Binding-site contacts:
Ligand atom CAH contacts residue YQA1 of chain 1.F at 0.8 Å.
Ligand atom OAC contacts residue HIS26 of chain 1.A at 3.1 Å (h-bond).
Ligand atom CAH contacts residue SF41 of chain 1.B at 3.2 Å.
Ligand atom OAB contacts residue GLU202 of chain 1.A at 3.0 Å (salt-bridge).
Ligand atom NAA contacts residue YQA1 of chain 1.F at 1.8 Å.
Ligand atom CAI contacts residue YQA1 of chain 1.F at 0.4 Å.
Ligand atom CAM contacts residue YQA1 of chain 1.F at 0.9 Å.
Ligand atom CAM contacts residue SF41 of chain 1.B at 3.0 Å.
Ligand atom OAG contacts residue YQA1 of chain 1.F at 1.2 Å (h-bond).
Ligand atom OAC contacts residue THR217 of chain 1.A at 2.9 Å (h-bond).
Ligand atom OAD contacts residue SER43 of chain 1.A at 2.6 Å (h-bond).
Ligand atom CAK contacts residue YQA1 of chain 1.F at 0.7 Å.
Ligand atom CAH contacts residue ASN116 of chain 1.A at 3.1 Å.
Ligand atom OAD contacts residue VAL115 of chain 1.A at 3.3 Å.
Ligand atom OAG contacts residue ASN116 of chain 1.A at 3.1 Å (h-bond).
Ligand atom NAA contacts residue SER131 of chain 1.A at 3.2 Å (h-bond).
Ligand atom OAE contacts residue YQA1 of chain 1.F at 0.7 Å.
Ligand atom CAH contacts residue GLU202 of chain 1.A at 3.3 Å.
Ligand atom OAB contacts residue YQA1 of chain 1.F at 1.7 Å.
Ligand atom OAF contacts residue YQA1 of chain 1.F at 0.1 Å (h-bond).
Ligand atom OAC contacts residue YQA1 of chain 1.F at 1.6 Å (h-bond).
Ligand atom CAL contacts residue YQA1 of chain 1.F at 0.7 Å.
Ligand atom OAG contacts residue SF41 of chain 1.B at 2.1 Å.
Ligand atom OAF contacts residue HIS26 of chain 1.A at 2.9 Å (h-bond).
Ligand atom CAN contacts residue ASN116 of chain 1.A at 3.5 Å.
Ligand atom OAD contacts residue YQA1 of chain 1.F at 1.4 Å (h-bond).
Ligand atom CAK contacts residue SER43 of chain 1.A at 3.2 Å.
Ligand atom CAM contacts residue ASN116 of chain 1.A at 3.5 Å.
Ligand atom NAA contacts residue HIS200 of chain 1.A at 3.1 Å (h-bond).
Ligand atom CAN contacts residue YQA1 of chain 1.F at 0.8 Å.
Ligand atom CAI contacts residue HIS26 of chain 1.A at 3.3 Å.
Ligand atom CAJ contacts residue THR217 of chain 1.A at 3.4 Å.
Ligand atom CAJ contacts residue YQA1 of chain 1.F at 0.8 Å.
Ligand atom OAE contacts residue THR217 of chain 1.A at 3.0 Å (h-bond).
Ligand atom OAE contacts residue HIS200 of chain 1.A at 3.2 Å (h-bond).
Ligand atom NAA contacts residue TYR114 of chain 1.A at 2.9 Å (h-bond).
Ligand atom OAB contacts residue SF41 of chain 1.B at 3.0 Å.
Ligand atom OAF contacts residue SER43 of chain 1.A at 2.8 Å (h-bond).
Ligand atom OAG contacts residue MET66 of chain 1.A at 3.4 Å.
Ligand atom CAI contacts residue MET66 of chain 1.A at 3.3 Å (hydrophobic).

Sequence of chain 1.A:
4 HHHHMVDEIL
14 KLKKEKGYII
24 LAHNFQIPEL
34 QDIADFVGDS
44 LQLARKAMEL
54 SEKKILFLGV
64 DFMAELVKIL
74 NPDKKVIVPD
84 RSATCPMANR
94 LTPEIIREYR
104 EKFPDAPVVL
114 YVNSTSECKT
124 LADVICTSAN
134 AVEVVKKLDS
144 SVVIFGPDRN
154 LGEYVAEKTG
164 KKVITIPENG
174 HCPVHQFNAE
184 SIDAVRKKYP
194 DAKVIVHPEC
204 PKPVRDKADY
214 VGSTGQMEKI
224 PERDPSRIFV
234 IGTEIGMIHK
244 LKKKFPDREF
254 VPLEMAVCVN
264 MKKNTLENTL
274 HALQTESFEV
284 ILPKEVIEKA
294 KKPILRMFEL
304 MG

This small molecule binds to this protein.
Small molecule (SMILES): [H]/N=C(\C(=O)O)[C@H](C[C@H](O)C=O)C(=O)O